Sequence of chain 1.A:
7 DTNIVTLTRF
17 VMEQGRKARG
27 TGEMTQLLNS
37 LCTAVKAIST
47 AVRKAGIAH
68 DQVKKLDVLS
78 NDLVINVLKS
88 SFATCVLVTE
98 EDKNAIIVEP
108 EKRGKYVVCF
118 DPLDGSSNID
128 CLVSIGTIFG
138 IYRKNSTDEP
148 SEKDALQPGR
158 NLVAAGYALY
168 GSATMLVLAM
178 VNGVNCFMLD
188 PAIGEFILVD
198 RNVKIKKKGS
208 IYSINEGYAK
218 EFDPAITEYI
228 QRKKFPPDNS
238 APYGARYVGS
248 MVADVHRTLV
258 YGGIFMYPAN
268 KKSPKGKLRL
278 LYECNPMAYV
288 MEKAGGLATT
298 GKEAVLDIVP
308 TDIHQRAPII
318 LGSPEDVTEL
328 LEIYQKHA

Sequence of chain 1.B:
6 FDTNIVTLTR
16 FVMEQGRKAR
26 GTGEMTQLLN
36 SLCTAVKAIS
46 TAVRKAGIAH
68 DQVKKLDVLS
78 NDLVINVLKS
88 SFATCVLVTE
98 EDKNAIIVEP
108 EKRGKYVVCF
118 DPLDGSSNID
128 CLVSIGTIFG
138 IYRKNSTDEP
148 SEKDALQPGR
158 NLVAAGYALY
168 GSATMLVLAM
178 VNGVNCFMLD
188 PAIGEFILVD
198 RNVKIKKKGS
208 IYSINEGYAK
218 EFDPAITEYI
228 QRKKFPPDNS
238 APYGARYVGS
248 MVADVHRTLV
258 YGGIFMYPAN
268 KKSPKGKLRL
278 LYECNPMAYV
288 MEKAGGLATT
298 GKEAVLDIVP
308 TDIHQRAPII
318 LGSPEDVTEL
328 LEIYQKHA

Binding-site contacts:
Ligand atom O2P contacts residue LYS274 of chain 1.B at 3.3 Å (salt-bridge).
Ligand atom C6 contacts residue TYR244 of chain 1.B at 3.5 Å (hydrophobic).
Ligand atom O3P contacts residue AFP1 of chain 1.E at 1.2 Å (h-bond).
Ligand atom P1 contacts residue AFP1 of chain 1.E at 1.1 Å.
Ligand atom O4P contacts residue ARG243 of chain 1.A at 2.8 Å (salt-bridge).
Ligand atom O6 contacts residue AFP1 of chain 1.E at 0.2 Å (h-bond).
Ligand atom O4 contacts residue MET248 of chain 1.B at 3.3 Å (h-bond).
Ligand atom O5 contacts residue AFP1 of chain 1.E at 0.2 Å (h-bond).
Ligand atom O5P contacts residue AFP1 of chain 1.E at 0.3 Å (h-bond).
Ligand atom C2 contacts residue AFP1 of chain 1.E at 0.2 Å.
Ligand atom O5 contacts residue LYS274 of chain 1.B at 3.1 Å (salt-bridge).
Ligand atom O1P contacts residue SER124 of chain 1.B at 3.6 Å.
Ligand atom C6 contacts residue AFP1 of chain 1.E at 0.2 Å.
Ligand atom O1P contacts residue AFP1 of chain 1.E at 1.7 Å (h-bond).
Ligand atom O6P contacts residue ARG243 of chain 1.A at 3.7 Å.
Ligand atom O4P contacts residue ASN212 of chain 1.B at 3.1 Å (h-bond).
Ligand atom O1 contacts residue AFP1 of chain 1.E at 1.0 Å.
Ligand atom C1 contacts residue AFP1 of chain 1.E at 0.7 Å.
Ligand atom C1 contacts residue LYS274 of chain 1.B at 3.6 Å.
Ligand atom P2 contacts residue AFP1 of chain 1.E at 0.0 Å.
Ligand atom O3 contacts residue MET248 of chain 1.B at 3.0 Å (h-bond).
Ligand atom O4 contacts residue AFP1 of chain 1.E at 0.4 Å (h-bond).
Ligand atom O3 contacts residue ASP121 of chain 1.B at 2.9 Å (salt-bridge).
Ligand atom O2 contacts residue GLY246 of chain 1.B at 3.6 Å.
Ligand atom O2P contacts residue AFP1 of chain 1.E at 1.9 Å (h-bond).
Ligand atom O3 contacts residue AFP1 of chain 1.E at 0.3 Å (h-bond).
Ligand atom C4 contacts residue AFP1 of chain 1.E at 0.2 Å.
Ligand atom O6P contacts residue TYR244 of chain 1.B at 3.0 Å (h-bond).
Ligand atom O6P contacts residue AFP1 of chain 1.E at 0.2 Å (h-bond).
Ligand atom O2 contacts residue AFP1 of chain 1.E at 0.5 Å.
Ligand atom P2 contacts residue ASN212 of chain 1.B at 3.3 Å.
Ligand atom C5 contacts residue AFP1 of chain 1.E at 0.2 Å.
Ligand atom O5P contacts residue TYR264 of chain 1.B at 2.9 Å (h-bond).
Ligand atom C4 contacts residue MET248 of chain 1.B at 3.5 Å (hydrophobic).
Ligand atom O4P contacts residue AFP1 of chain 1.E at 0.2 Å (h-bond).
Ligand atom C3 contacts residue AFP1 of chain 1.E at 0.2 Å.
Ligand atom C3 contacts residue MET248 of chain 1.B at 3.7 Å (hydrophobic).
Ligand atom O6P contacts residue ASN212 of chain 1.B at 2.8 Å (h-bond).
Ligand atom O3P contacts residue ARG276 of chain 1.B at 3.6 Å (salt-bridge).
Ligand atom O5P contacts residue TYR215 of chain 1.B at 3.0 Å (h-bond).

This protein binds this small molecule.
Small molecule (SMILES): O=P(O)(O)OC[C@H]1O[C@](O)(COP(=O)(O)O)[C@@H](O)[C@@H]1O